This protein binds this small molecule.
Small molecule (SMILES): CC(=O)N[C@H]1[C@H](O[C@H]2[C@H](O)[C@@H](NC(C)=O)CO[C@@H]2CO)O[C@H](CO)[C@@H](O)[C@@H]1O

Binding-site contacts:
Ligand atom C1 contacts residue ASN154 of chain 5.C at 3.4 Å.
Ligand atom C1 contacts residue THR156 of chain 5.C at 3.6 Å.
Ligand atom O6 contacts residue MET151 of chain 5.C at 3.4 Å.
Ligand atom O5 contacts residue ASN154 of chain 5.C at 4.0 Å.
Ligand atom N2 contacts residue ASN154 of chain 5.C at 3.8 Å.
Ligand atom C7 contacts residue THR156 of chain 5.C at 3.9 Å.
Ligand atom C7 contacts residue ASN154 of chain 5.C at 3.3 Å.
Ligand atom C2 contacts residue ASN154 of chain 5.C at 3.5 Å.
Ligand atom C8 contacts residue THR156 of chain 5.C at 4.0 Å.
Ligand atom C2 contacts residue THR156 of chain 5.C at 4.2 Å.
Ligand atom C6 contacts residue MET151 of chain 5.C at 4.5 Å (hydrophobic).
Ligand atom C8 contacts residue ASN154 of chain 5.C at 3.6 Å.
Ligand atom O7 contacts residue ASN154 of chain 5.C at 2.6 Å (h-bond).
Ligand atom N2 contacts residue THR156 of chain 5.C at 3.6 Å (h-bond).

Sequence of chain 5.C:
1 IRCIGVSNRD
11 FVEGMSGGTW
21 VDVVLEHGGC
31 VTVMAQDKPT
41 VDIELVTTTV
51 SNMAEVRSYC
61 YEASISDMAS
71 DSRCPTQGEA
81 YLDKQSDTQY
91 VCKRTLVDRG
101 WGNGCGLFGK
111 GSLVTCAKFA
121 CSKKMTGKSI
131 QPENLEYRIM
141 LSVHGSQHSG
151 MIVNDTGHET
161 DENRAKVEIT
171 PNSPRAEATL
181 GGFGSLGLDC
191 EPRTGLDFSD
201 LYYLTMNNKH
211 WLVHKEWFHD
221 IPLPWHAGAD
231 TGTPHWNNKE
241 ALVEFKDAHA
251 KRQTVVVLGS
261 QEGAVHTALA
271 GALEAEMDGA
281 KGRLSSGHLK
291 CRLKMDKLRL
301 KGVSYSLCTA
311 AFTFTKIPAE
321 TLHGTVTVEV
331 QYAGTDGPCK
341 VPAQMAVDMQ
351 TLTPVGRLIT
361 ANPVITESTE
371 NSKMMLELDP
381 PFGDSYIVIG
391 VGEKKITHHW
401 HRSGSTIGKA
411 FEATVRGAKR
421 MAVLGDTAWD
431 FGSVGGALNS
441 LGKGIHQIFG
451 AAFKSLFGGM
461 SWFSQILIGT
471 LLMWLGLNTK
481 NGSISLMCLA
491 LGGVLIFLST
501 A